The small molecule below binds the protein below.
Small molecule (SMILES): CC(=O)N[C@H]1[C@H](O[C@H]2[C@H](O)[C@@H](NC(C)=O)CO[C@@H]2CO)O[C@H](CO)[C@@H](O)[C@@H]1O

Binding-site contacts:
Ligand atom C4 contacts residue ASN205 of chain 1.A at 4.3 Å.
Ligand atom C6 contacts residue LEU212 of chain 1.A at 4.0 Å (hydrophobic).
Ligand atom C3 contacts residue GLN217 of chain 1.A at 3.6 Å.
Ligand atom O3 contacts residue GLN217 of chain 1.A at 2.6 Å (h-bond).
Ligand atom O7 contacts residue VAL215 of chain 1.A at 3.4 Å (h-bond).
Ligand atom C8 contacts residue GLN217 of chain 1.A at 2.9 Å.
Ligand atom N2 contacts residue GLN217 of chain 1.A at 3.1 Å (h-bond).
Ligand atom C7 contacts residue ALA214 of chain 1.A at 4.2 Å (hydrophobic).
Ligand atom C3 contacts residue ASN205 of chain 1.A at 3.9 Å.
Ligand atom C7 contacts residue ASN205 of chain 1.A at 3.3 Å.
Ligand atom C1 contacts residue SER207 of chain 1.A at 4.5 Å.
Ligand atom O7 contacts residue ASN205 of chain 1.A at 2.8 Å (h-bond).
Ligand atom C6 contacts residue ASN205 of chain 1.A at 3.8 Å.
Ligand atom O5 contacts residue SER208 of chain 1.A at 3.0 Å (h-bond).
Ligand atom C5 contacts residue SER208 of chain 1.A at 4.0 Å.
Ligand atom O6 contacts residue LEU210 of chain 1.A at 4.1 Å.
Ligand atom C1 contacts residue ASN205 of chain 1.A at 1.5 Å.
Ligand atom O7 contacts residue GLN217 of chain 1.A at 3.9 Å.
Ligand atom C6 contacts residue GLN217 of chain 1.A at 4.1 Å.
Ligand atom C1 contacts residue SER208 of chain 1.A at 3.6 Å.
Ligand atom C2 contacts residue GLN217 of chain 1.A at 3.8 Å.
Ligand atom O5 contacts residue ASN205 of chain 1.A at 2.6 Å (h-bond).
Ligand atom C5 contacts residue ASN205 of chain 1.A at 3.6 Å.
Ligand atom O6 contacts residue LEU212 of chain 1.A at 4.3 Å.
Ligand atom O7 contacts residue ALA214 of chain 1.A at 3.5 Å.
Ligand atom C7 contacts residue VAL215 of chain 1.A at 4.0 Å (hydrophobic).
Ligand atom O7 contacts residue MET213 of chain 1.A at 3.9 Å.
Ligand atom N2 contacts residue ASN205 of chain 1.A at 3.1 Å (h-bond).
Ligand atom C8 contacts residue ALA214 of chain 1.A at 4.2 Å (hydrophobic).
Ligand atom C8 contacts residue VAL215 of chain 1.A at 3.3 Å (hydrophobic).
Ligand atom C2 contacts residue ASN205 of chain 1.A at 2.5 Å.
Ligand atom C6 contacts residue LEU210 of chain 1.A at 3.8 Å (hydrophobic).
Ligand atom C7 contacts residue GLN217 of chain 1.A at 3.1 Å.
Ligand atom C6 contacts residue SER208 of chain 1.A at 3.9 Å.

Sequence of chain 1.A:
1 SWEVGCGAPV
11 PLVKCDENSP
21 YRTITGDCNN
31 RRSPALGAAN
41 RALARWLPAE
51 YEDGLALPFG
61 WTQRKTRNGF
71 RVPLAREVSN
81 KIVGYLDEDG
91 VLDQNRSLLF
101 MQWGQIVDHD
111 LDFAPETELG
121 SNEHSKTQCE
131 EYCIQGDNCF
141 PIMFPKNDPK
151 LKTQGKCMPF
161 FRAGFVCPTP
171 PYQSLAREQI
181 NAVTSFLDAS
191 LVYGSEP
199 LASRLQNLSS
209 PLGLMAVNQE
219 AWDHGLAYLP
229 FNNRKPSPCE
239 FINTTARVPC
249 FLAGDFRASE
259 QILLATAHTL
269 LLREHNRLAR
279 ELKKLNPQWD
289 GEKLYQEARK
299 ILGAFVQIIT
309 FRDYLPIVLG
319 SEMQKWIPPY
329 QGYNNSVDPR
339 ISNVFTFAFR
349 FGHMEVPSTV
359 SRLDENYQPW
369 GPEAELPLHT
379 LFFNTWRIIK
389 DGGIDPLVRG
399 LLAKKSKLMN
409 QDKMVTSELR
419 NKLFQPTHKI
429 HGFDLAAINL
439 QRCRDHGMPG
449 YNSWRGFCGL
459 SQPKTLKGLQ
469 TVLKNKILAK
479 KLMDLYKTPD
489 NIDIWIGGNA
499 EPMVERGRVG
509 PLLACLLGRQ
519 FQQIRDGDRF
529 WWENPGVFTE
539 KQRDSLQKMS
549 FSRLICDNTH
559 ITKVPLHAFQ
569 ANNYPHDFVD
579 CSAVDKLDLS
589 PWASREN